Binding-site contacts:
Ligand atom C7 contacts residue ARG162 of chain 1.G at 3.7 Å.
Ligand atom C2 contacts residue ASN167 of chain 1.G at 2.4 Å.
Ligand atom C7 contacts residue VAL144 of chain 1.G at 4.5 Å (hydrophobic).
Ligand atom C5 contacts residue ASN167 of chain 1.G at 3.7 Å.
Ligand atom O5 contacts residue THR168 of chain 1.G at 4.3 Å.
Ligand atom C8 contacts residue ARG162 of chain 1.G at 3.5 Å.
Ligand atom C3 contacts residue ASN167 of chain 1.G at 3.7 Å.
Ligand atom C8 contacts residue VAL144 of chain 1.G at 3.7 Å (hydrophobic).
Ligand atom N2 contacts residue ASN167 of chain 1.G at 2.8 Å (h-bond).
Ligand atom N2 contacts residue ARG162 of chain 1.G at 3.7 Å.
Ligand atom O7 contacts residue ARG162 of chain 1.G at 4.4 Å.
Ligand atom C1 contacts residue ASN167 of chain 1.G at 1.4 Å.
Ligand atom C7 contacts residue ASN167 of chain 1.G at 3.8 Å.
Ligand atom C4 contacts residue ASN167 of chain 1.G at 4.2 Å.
Ligand atom O7 contacts residue ASN167 of chain 1.G at 4.4 Å.
Ligand atom O5 contacts residue ASN167 of chain 1.G at 2.4 Å (h-bond).

Sequence of chain 1.G:
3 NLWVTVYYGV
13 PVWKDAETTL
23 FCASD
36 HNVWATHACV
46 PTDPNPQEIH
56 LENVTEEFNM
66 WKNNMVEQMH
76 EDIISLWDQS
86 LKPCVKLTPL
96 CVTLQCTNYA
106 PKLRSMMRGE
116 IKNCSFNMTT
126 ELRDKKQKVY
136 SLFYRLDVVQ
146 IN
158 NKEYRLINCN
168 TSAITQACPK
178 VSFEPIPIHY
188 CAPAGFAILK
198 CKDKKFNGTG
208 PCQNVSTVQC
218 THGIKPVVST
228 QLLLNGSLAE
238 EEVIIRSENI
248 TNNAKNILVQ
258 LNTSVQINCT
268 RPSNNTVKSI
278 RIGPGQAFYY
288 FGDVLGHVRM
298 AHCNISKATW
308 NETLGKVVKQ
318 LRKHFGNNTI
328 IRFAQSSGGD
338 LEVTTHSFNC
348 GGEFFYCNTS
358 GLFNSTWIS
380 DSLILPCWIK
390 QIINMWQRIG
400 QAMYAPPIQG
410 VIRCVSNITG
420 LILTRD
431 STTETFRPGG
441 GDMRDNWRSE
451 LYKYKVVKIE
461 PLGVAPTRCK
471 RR

A protein and the small-molecule ligand that binds it are described below.
Small molecule (SMILES): CC(=O)N[C@@H]1[C@@H](O)[C@H](O)[C@@H](CO)O[C@H]1O